The protein below binds the small molecule below.
Small molecule (SMILES): CC(=O)N[C@@H]1[C@@H](O)[C@H](O)[C@@H](CO)O[C@H]1O

Binding-site contacts:
Ligand atom C4 contacts residue SER187 of chain 1.B at 4.3 Å.
Ligand atom O6 contacts residue ARG185 of chain 1.B at 3.0 Å (salt-bridge).
Ligand atom C2 contacts residue ASN208 of chain 1.B at 2.5 Å.
Ligand atom O4 contacts residue ARG185 of chain 1.B at 3.0 Å (salt-bridge).
Ligand atom N2 contacts residue ASN208 of chain 1.B at 2.8 Å (h-bond).
Ligand atom C1 contacts residue SER187 of chain 1.B at 3.3 Å.
Ligand atom C3 contacts residue ARG185 of chain 1.B at 4.1 Å.
Ligand atom C2 contacts residue SER187 of chain 1.B at 3.7 Å.
Ligand atom C4 contacts residue ARG185 of chain 1.B at 4.0 Å.
Ligand atom C8 contacts residue TRP183 of chain 1.B at 3.7 Å (hydrophobic).
Ligand atom C7 contacts residue TRP183 of chain 1.B at 3.7 Å (hydrophobic).
Ligand atom C7 contacts residue ASN208 of chain 1.B at 3.0 Å.
Ligand atom O7 contacts residue SER187 of chain 1.B at 3.8 Å.
Ligand atom C2 contacts residue LYS184 of chain 1.B at 4.4 Å.
Ligand atom C5 contacts residue ASN208 of chain 1.B at 3.7 Å.
Ligand atom C4 contacts residue ASN208 of chain 1.B at 4.3 Å.
Ligand atom O5 contacts residue SER187 of chain 1.B at 2.6 Å (h-bond).
Ligand atom O6 contacts residue SER187 of chain 1.B at 3.3 Å (h-bond).
Ligand atom C6 contacts residue SER187 of chain 1.B at 3.9 Å.
Ligand atom O5 contacts residue ASN208 of chain 1.B at 2.4 Å (h-bond).
Ligand atom C8 contacts residue ASN208 of chain 1.B at 3.4 Å.
Ligand atom O7 contacts residue TRP183 of chain 1.B at 2.9 Å.
Ligand atom C3 contacts residue ASN208 of chain 1.B at 3.9 Å.
Ligand atom C6 contacts residue ARG185 of chain 1.B at 4.2 Å.
Ligand atom C8 contacts residue THR210 of chain 1.B at 4.2 Å.
Ligand atom C1 contacts residue ASN208 of chain 1.B at 1.5 Å.
Ligand atom O7 contacts residue ASN208 of chain 1.B at 3.1 Å (h-bond).
Ligand atom C5 contacts residue SER187 of chain 1.B at 3.7 Å.
Ligand atom O3 contacts residue ARG185 of chain 1.B at 2.9 Å (salt-bridge).
Ligand atom O7 contacts residue LYS184 of chain 1.B at 4.2 Å.
Ligand atom O3 contacts residue LYS184 of chain 1.B at 4.0 Å.

Sequence of chain 1.B:
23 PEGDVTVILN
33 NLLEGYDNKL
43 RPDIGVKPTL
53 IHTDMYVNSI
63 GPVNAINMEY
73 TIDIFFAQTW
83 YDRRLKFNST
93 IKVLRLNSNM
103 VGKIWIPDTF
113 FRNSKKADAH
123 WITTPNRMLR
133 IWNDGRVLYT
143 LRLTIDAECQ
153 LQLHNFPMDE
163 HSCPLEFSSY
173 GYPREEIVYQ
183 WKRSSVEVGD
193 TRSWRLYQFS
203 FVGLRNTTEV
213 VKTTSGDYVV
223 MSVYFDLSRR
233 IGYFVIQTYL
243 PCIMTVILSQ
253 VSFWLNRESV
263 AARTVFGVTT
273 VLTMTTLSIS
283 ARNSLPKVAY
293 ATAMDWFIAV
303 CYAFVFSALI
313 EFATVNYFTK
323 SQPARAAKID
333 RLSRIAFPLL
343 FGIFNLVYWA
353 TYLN